Sequence of chain 1.C:
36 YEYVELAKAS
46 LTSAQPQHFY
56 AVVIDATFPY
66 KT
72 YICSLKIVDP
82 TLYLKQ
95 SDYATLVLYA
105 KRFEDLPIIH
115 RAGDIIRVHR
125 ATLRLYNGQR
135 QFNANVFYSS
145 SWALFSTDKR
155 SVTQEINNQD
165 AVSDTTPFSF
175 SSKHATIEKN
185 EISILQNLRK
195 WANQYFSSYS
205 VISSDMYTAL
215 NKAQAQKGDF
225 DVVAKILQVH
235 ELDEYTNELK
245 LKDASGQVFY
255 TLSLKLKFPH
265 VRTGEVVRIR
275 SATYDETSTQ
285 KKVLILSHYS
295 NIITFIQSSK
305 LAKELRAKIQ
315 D

Binding-site contacts:
Ligand atom N2 contacts residue ASP225 of chain 1.C at 2.8 Å (salt-bridge).
Ligand atom P contacts residue SER75 of chain 1.C at 3.2 Å.
Ligand atom N2 contacts residue GLN135 of chain 1.C at 2.6 Å (h-bond).
Ligand atom O6 contacts residue LYS77 of chain 1.C at 2.8 Å (salt-bridge).
Ligand atom C2 contacts residue ASP225 of chain 1.C at 3.2 Å.
Ligand atom N1 contacts residue TYR130 of chain 1.C at 3.1 Å.
Ligand atom C4 contacts residue TYR130 of chain 1.C at 3.5 Å (hydrophobic).
Ligand atom O6 contacts residue ARG272 of chain 1.C at 3.5 Å (salt-bridge).
Ligand atom N1 contacts residue ARG274 of chain 1.C at 3.5 Å (salt-bridge).
Ligand atom O6 contacts residue SER275 of chain 1.C at 3.0 Å.
Ligand atom OP1 contacts residue TYR65 of chain 1.C at 2.8 Å (h-bond).
Ligand atom OP2 contacts residue SER75 of chain 1.C at 2.6 Å (h-bond).
Ligand atom N7 contacts residue TYR130 of chain 1.C at 3.3 Å (h-bond).
Ligand atom C5 contacts residue TYR130 of chain 1.C at 3.2 Å (hydrophobic).
Ligand atom C8 contacts residue ARG274 of chain 1.C at 3.5 Å.
Ligand atom N1 contacts residue ASP225 of chain 1.C at 2.5 Å (salt-bridge).
Ligand atom OP1 contacts residue THR67 of chain 1.C at 3.3 Å.
Ligand atom O3' contacts residue ILE73 of chain 1.C at 3.1 Å.
Ligand atom N3 contacts residue GLN135 of chain 1.C at 2.6 Å (h-bond).
Ligand atom C2 contacts residue ASP223 of chain 1.C at 3.3 Å.
Ligand atom O6 contacts residue ASP225 of chain 1.C at 3.0 Å (salt-bridge).
Ligand atom O3' contacts residue SER75 of chain 1.C at 3.1 Å (h-bond).
Ligand atom N2 contacts residue TYR130 of chain 1.C at 3.4 Å.
Ligand atom N9 contacts residue ARG274 of chain 1.C at 3.5 Å (salt-bridge).
Ligand atom C6 contacts residue ASP225 of chain 1.C at 3.1 Å.
Ligand atom O6 contacts residue ARG274 of chain 1.C at 2.8 Å (salt-bridge).
Ligand atom OP2 contacts residue ARG274 of chain 1.C at 3.0 Å (salt-bridge).
Ligand atom N1 contacts residue ASP223 of chain 1.C at 2.8 Å (salt-bridge).
Ligand atom C8 contacts residue TYR65 of chain 1.C at 3.4 Å (hydrophobic).
Ligand atom N2 contacts residue ARG128 of chain 1.C at 2.5 Å (salt-bridge).
Ligand atom C2 contacts residue TYR130 of chain 1.C at 3.3 Å (hydrophobic).
Ligand atom C2 contacts residue GLN135 of chain 1.C at 3.2 Å.
Ligand atom N3 contacts residue ASP223 of chain 1.C at 3.2 Å (salt-bridge).
Ligand atom C2' contacts residue TYR293 of chain 1.C at 3.4 Å (hydrophobic).
Ligand atom C2 contacts residue ARG128 of chain 1.C at 3.0 Å.
Ligand atom C4 contacts residue ARG274 of chain 1.C at 3.5 Å.
Ligand atom C5 contacts residue ARG274 of chain 1.C at 3.4 Å.
Ligand atom C6 contacts residue TYR130 of chain 1.C at 3.2 Å (hydrophobic).
Ligand atom C1' contacts residue TYR65 of chain 1.C at 3.5 Å (hydrophobic).
Ligand atom N2 contacts residue ASP223 of chain 1.C at 2.6 Å (salt-bridge).

A protein and the small-molecule ligand that binds it are described below.
Small molecule (SMILES): Nc1nc(=O)c2ncn([C@H]3C[C@H](O[P](=O)(O)OC[C@H]4O[C@@H](n5cnc6c(=O)nc(N)[nH]c65)C[C@@H]4O)[C@@H](CO[P](=O)(O)O[C@H]4C[C@H](n5cnc6c(=O)nc(N)[nH]c65)O[C@@H]4CO[P](=O)(O)O[C@H]4C[C@H](n5cnc6c(=O)nc(N)[nH]c65)O[C@@H]4CO)O3)c2[nH]1